Binding-site contacts:
Ligand atom C7 contacts residue ASN38 of chain 1.A at 3.5 Å.
Ligand atom C1 contacts residue THR318 of chain 1.A at 3.5 Å.
Ligand atom O5 contacts residue THR318 of chain 1.A at 3.2 Å (h-bond).
Ligand atom C5 contacts residue THR318 of chain 1.A at 4.4 Å.
Ligand atom O6 contacts residue THR318 of chain 1.A at 4.3 Å.
Ligand atom C3 contacts residue ASN38 of chain 1.A at 3.8 Å.
Ligand atom C4 contacts residue ASN38 of chain 1.A at 4.2 Å.
Ligand atom C1 contacts residue ALA39 of chain 1.A at 4.2 Å (hydrophobic).
Ligand atom O6 contacts residue LEU52 of chain 1.B at 3.6 Å.
Ligand atom O5 contacts residue ASN38 of chain 1.A at 2.4 Å (h-bond).
Ligand atom C1 contacts residue ASN38 of chain 1.A at 1.4 Å.
Ligand atom C8 contacts residue ASN38 of chain 1.A at 3.9 Å.
Ligand atom C5 contacts residue ASN38 of chain 1.A at 3.7 Å.
Ligand atom O7 contacts residue ASN38 of chain 1.A at 3.9 Å.
Ligand atom C6 contacts residue THR318 of chain 1.A at 4.4 Å.
Ligand atom C2 contacts residue ASN38 of chain 1.A at 2.4 Å.
Ligand atom N2 contacts residue ASN38 of chain 1.A at 3.0 Å (h-bond).
Ligand atom C6 contacts residue LEU52 of chain 1.B at 3.9 Å (hydrophobic).

Sequence of chain 1.A:
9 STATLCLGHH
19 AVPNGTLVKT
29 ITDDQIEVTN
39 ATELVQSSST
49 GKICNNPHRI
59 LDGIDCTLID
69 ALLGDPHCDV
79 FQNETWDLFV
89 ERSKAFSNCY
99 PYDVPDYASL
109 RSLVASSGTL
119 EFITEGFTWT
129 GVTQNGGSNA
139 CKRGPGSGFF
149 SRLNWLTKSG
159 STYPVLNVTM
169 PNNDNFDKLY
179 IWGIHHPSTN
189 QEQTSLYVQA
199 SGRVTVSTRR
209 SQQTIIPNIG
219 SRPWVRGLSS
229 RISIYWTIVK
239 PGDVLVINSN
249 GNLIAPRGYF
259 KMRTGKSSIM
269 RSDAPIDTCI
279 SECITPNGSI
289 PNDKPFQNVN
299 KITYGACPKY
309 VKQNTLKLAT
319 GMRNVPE

The protein below binds the small molecule below.
Small molecule (SMILES): CC(=O)N[C@@H]1[C@@H](O)[C@H](O)[C@@H](CO)O[C@H]1O

Sequence of chain 1.B:
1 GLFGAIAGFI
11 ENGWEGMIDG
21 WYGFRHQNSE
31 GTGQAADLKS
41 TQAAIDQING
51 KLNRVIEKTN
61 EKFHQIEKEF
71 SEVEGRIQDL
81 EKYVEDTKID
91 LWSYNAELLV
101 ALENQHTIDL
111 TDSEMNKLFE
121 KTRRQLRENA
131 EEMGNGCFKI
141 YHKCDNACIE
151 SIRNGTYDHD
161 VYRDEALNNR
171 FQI